Sequence of chain 1.B:
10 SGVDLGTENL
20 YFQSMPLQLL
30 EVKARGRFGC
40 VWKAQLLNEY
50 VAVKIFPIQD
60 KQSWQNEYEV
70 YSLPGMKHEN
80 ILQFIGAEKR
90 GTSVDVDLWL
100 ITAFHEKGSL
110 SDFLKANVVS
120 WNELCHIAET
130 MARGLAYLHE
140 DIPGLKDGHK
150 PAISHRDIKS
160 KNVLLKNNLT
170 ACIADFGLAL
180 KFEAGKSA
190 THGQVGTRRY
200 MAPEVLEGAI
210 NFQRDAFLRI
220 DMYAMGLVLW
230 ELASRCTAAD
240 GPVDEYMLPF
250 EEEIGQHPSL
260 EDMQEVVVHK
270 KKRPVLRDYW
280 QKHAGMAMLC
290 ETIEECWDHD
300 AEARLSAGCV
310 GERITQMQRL

Binding-site contacts:
Ligand atom C19 contacts residue LEU163 of chain 1.B at 3.6 Å (hydrophobic).
Ligand atom C22 contacts residue LYS53 of chain 1.B at 3.7 Å.
Ligand atom C20 contacts residue VAL40 of chain 1.B at 3.9 Å (hydrophobic).
Ligand atom N4 contacts residue HIS104 of chain 1.B at 3.4 Å (h-bond).
Ligand atom C8 contacts residue LYS32 of chain 1.B at 3.9 Å.
Ligand atom C23 contacts residue LYS53 of chain 1.B at 3.7 Å.
Ligand atom C12 contacts residue GLY107 of chain 1.B at 3.6 Å.
Ligand atom C24 contacts residue ALA51 of chain 1.B at 3.7 Å (hydrophobic).
Ligand atom N5 contacts residue LYS53 of chain 1.B at 2.9 Å (salt-bridge).
Ligand atom C18 contacts residue ALA102 of chain 1.B at 3.4 Å (hydrophobic).
Ligand atom C12 contacts residue HIS104 of chain 1.B at 3.8 Å.
Ligand atom C20 contacts residue LEU163 of chain 1.B at 4.0 Å (hydrophobic).
Ligand atom C18 contacts residue LEU163 of chain 1.B at 3.5 Å (hydrophobic).
Ligand atom C19 contacts residue ALA51 of chain 1.B at 4.0 Å (hydrophobic).
Ligand atom C14 contacts residue GLY107 of chain 1.B at 3.9 Å.
Ligand atom C23 contacts residue THR101 of chain 1.B at 3.6 Å.
Ligand atom C23 contacts residue LEU81 of chain 1.B at 3.6 Å (hydrophobic).
Ligand atom C11 contacts residue LYS32 of chain 1.B at 3.6 Å.
Ligand atom N4 contacts residue ALA102 of chain 1.B at 3.9 Å.
Ligand atom O1 contacts residue LYS32 of chain 1.B at 3.8 Å.
Ligand atom C20 contacts residue LEU81 of chain 1.B at 3.9 Å (hydrophobic).
Ligand atom C24 contacts residue THR101 of chain 1.B at 3.1 Å.
Ligand atom C15 contacts residue HIS104 of chain 1.B at 3.4 Å.
Ligand atom C10 contacts residue ASP111 of chain 1.B at 3.3 Å.
Ligand atom C18 contacts residue ALA51 of chain 1.B at 3.6 Å (hydrophobic).
Ligand atom C15 contacts residue PHE103 of chain 1.B at 3.5 Å (hydrophobic).
Ligand atom C13 contacts residue GLY107 of chain 1.B at 3.6 Å.
Ligand atom C9 contacts residue ASP111 of chain 1.B at 3.3 Å.
Ligand atom C24 contacts residue LEU81 of chain 1.B at 3.5 Å (hydrophobic).
Ligand atom N2 contacts residue VAL40 of chain 1.B at 3.8 Å.
Ligand atom C17 contacts residue VAL40 of chain 1.B at 3.9 Å (hydrophobic).
Ligand atom N3 contacts residue PHE103 of chain 1.B at 3.9 Å.
Ligand atom C5 contacts residue LYS32 of chain 1.B at 3.9 Å.
Ligand atom C9 contacts residue LYS32 of chain 1.B at 4.0 Å.
Ligand atom N4 contacts residue PHE103 of chain 1.B at 3.7 Å.
Ligand atom C19 contacts residue VAL40 of chain 1.B at 4.0 Å (hydrophobic).
Ligand atom C16 contacts residue ALA33 of chain 1.B at 3.8 Å (hydrophobic).
Ligand atom C11 contacts residue GLU105 of chain 1.B at 3.7 Å.
Ligand atom C10 contacts residue LYS32 of chain 1.B at 3.9 Å.
Ligand atom C12 contacts residue PHE103 of chain 1.B at 3.8 Å (hydrophobic).

The small molecule below binds the protein below.
Small molecule (SMILES): c1cc(-c2cnn3cc(-c4ccc(OCCN5CCCCC5)cc4)cnc23)ccn1